Binding-site contacts:
Ligand atom O3 contacts residue ARG214 of chain 1.A at 3.7 Å.
Ligand atom O7 contacts residue PRO213 of chain 1.A at 3.5 Å.
Ligand atom C6 contacts residue LEU236 of chain 2.A at 3.8 Å (hydrophobic).
Ligand atom C3 contacts residue ARG214 of chain 1.A at 4.0 Å.
Ligand atom C8 contacts residue ILE234 of chain 2.A at 4.0 Å (hydrophobic).
Ligand atom N2 contacts residue TYR211 of chain 1.A at 3.6 Å.
Ligand atom C7 contacts residue TYR211 of chain 1.A at 4.2 Å (hydrophobic).
Ligand atom C6 contacts residue THR159 of chain 2.A at 4.0 Å.
Ligand atom N2 contacts residue ASN157 of chain 2.A at 2.9 Å (h-bond).
Ligand atom O6 contacts residue NAG2 of chain 1.H at 3.5 Å (h-bond).
Ligand atom C7 contacts residue ARG214 of chain 1.A at 3.9 Å.
Ligand atom C3 contacts residue ASN157 of chain 2.A at 3.8 Å.
Ligand atom C8 contacts residue PRO213 of chain 1.A at 4.0 Å (hydrophobic).
Ligand atom O6 contacts residue THR159 of chain 2.A at 4.0 Å.
Ligand atom C6 contacts residue ASN217 of chain 1.A at 3.5 Å.
Ligand atom O6 contacts residue ARG214 of chain 1.A at 3.5 Å (salt-bridge).
Ligand atom O7 contacts residue ARG212 of chain 1.A at 4.1 Å.
Ligand atom C1 contacts residue ASN157 of chain 2.A at 1.4 Å.
Ligand atom O7 contacts residue ARG214 of chain 1.A at 2.9 Å (salt-bridge).
Ligand atom C1 contacts residue ARG214 of chain 1.A at 3.8 Å.
Ligand atom C1 contacts residue TYR211 of chain 1.A at 4.1 Å (hydrophobic).
Ligand atom C5 contacts residue ARG214 of chain 1.A at 4.0 Å.
Ligand atom C3 contacts residue TYR211 of chain 1.A at 3.9 Å (hydrophobic).
Ligand atom C8 contacts residue TYR211 of chain 1.A at 3.4 Å (hydrophobic).
Ligand atom O7 contacts residue ASN157 of chain 2.A at 3.8 Å.
Ligand atom C8 contacts residue NAG1 of chain 2.G at 3.7 Å.
Ligand atom O4 contacts residue ARG214 of chain 1.A at 3.9 Å.
Ligand atom O4 contacts residue ASN217 of chain 1.A at 3.9 Å.
Ligand atom C5 contacts residue ASN157 of chain 2.A at 3.6 Å.
Ligand atom C5 contacts residue LEU236 of chain 2.A at 4.1 Å (hydrophobic).
Ligand atom C7 contacts residue ASN157 of chain 2.A at 3.6 Å.
Ligand atom O5 contacts residue ARG214 of chain 1.A at 3.3 Å (salt-bridge).
Ligand atom C5 contacts residue ASN217 of chain 1.A at 3.5 Å.
Ligand atom C2 contacts residue ASN157 of chain 2.A at 2.5 Å.
Ligand atom C7 contacts residue NAG1 of chain 2.G at 4.2 Å.
Ligand atom C8 contacts residue NAG2 of chain 2.G at 3.9 Å.
Ligand atom C2 contacts residue ARG214 of chain 1.A at 3.5 Å.
Ligand atom O5 contacts residue ASN157 of chain 2.A at 2.3 Å (h-bond).
Ligand atom C4 contacts residue ARG214 of chain 1.A at 3.6 Å.
Ligand atom C4 contacts residue ASN157 of chain 2.A at 4.2 Å.

A protein and the small-molecule ligand that binds it are described below.
Small molecule (SMILES): CC(=O)N[C@H]1[C@H](O[C@H]2[C@H](O)[C@@H](NC(C)=O)CO[C@@H]2CO)O[C@H](CO)[C@@H](O[C@@H]2O[C@H](CO[C@H]3O[C@H](CO)[C@@H](O)[C@H](O)[C@@H]3O)[C@@H](O)[C@H](O[C@H]3O[C@H](CO)[C@@H](O)[C@H](O)[C@@H]3O)[C@@H]2O)[C@@H]1O

Sequence of chain 2.A:
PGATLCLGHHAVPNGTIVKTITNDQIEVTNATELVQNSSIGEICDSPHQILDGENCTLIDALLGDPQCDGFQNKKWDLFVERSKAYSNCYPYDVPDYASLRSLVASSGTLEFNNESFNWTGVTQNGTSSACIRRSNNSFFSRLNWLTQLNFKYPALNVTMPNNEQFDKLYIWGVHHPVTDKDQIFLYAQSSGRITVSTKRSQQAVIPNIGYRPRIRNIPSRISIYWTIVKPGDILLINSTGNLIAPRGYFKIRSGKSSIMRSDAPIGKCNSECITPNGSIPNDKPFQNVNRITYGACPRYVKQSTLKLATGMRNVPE

Sequence of chain 1.A:
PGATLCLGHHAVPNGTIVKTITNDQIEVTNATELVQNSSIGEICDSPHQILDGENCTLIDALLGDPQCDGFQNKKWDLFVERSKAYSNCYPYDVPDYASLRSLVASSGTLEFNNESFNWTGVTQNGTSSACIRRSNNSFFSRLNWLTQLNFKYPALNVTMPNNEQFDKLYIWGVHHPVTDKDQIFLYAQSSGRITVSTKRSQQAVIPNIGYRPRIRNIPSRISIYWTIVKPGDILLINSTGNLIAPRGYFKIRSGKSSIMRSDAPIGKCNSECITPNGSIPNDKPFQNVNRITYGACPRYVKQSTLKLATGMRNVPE